Sequence of chain 1.A:
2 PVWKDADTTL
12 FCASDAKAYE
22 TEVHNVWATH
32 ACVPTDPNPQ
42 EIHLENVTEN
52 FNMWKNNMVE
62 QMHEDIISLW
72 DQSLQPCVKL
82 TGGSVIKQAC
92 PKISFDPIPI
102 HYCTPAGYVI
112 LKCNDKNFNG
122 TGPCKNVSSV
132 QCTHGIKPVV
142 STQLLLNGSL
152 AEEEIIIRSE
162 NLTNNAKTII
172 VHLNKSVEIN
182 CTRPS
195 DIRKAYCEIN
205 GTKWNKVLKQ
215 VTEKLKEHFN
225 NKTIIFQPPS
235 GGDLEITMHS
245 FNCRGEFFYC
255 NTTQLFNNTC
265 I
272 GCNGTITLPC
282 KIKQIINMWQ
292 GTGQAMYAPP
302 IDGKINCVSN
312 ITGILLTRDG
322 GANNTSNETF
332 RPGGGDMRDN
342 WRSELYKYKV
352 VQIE

Binding-site contacts:
Ligand atom C7 contacts residue ASN225 of chain 1.A at 4.2 Å.
Ligand atom N2 contacts residue ASN225 of chain 1.A at 2.9 Å (h-bond).
Ligand atom C2 contacts residue ASN225 of chain 1.A at 2.4 Å.
Ligand atom C5 contacts residue ASN225 of chain 1.A at 3.5 Å.
Ligand atom C8 contacts residue ASN224 of chain 1.A at 4.5 Å.
Ligand atom C1 contacts residue ASN225 of chain 1.A at 1.4 Å.
Ligand atom O5 contacts residue ASN225 of chain 1.A at 2.2 Å (h-bond).
Ligand atom C4 contacts residue ASN225 of chain 1.A at 4.1 Å.
Ligand atom C3 contacts residue ASN225 of chain 1.A at 3.8 Å.
Ligand atom C6 contacts residue ASN225 of chain 1.A at 4.1 Å.

A protein and the small-molecule ligand that binds it are described below.
Small molecule (SMILES): CC(=O)N[C@@H]1[C@@H](O)[C@H](O)[C@@H](CO)O[C@H]1O